The protein below binds the small molecule below.
Small molecule (SMILES): CC(=O)N[C@H]1[C@H]([C@H](O)[C@H](O)CO)O[C@@](O[C@@H]2[C@@H](O)[C@H](O)O[C@H](CO)[C@@H]2O)(C(=O)O)C[C@@H]1O

Sequence of chain 1.A:
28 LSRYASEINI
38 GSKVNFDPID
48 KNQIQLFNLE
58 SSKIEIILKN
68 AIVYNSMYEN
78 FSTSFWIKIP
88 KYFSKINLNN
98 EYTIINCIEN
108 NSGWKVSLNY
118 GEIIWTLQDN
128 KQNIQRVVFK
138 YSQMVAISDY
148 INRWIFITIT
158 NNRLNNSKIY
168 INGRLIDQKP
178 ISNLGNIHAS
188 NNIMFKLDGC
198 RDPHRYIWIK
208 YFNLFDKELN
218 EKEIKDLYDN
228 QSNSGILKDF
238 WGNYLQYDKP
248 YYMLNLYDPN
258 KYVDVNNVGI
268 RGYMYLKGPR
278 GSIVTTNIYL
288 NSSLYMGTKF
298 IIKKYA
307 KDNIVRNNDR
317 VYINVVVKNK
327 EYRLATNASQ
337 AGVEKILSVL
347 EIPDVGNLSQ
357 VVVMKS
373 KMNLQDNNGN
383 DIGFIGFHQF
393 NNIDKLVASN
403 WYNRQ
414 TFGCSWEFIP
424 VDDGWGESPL

Binding-site contacts:
Ligand atom C5 contacts residue TYR254 of chain 1.A at 3.4 Å (hydrophobic).
Ligand atom O8 contacts residue TYR254 of chain 1.A at 3.8 Å.
Ligand atom C3 contacts residue TYR254 of chain 1.A at 3.7 Å (hydrophobic).
Ligand atom C10 contacts residue TYR254 of chain 1.A at 3.8 Å (hydrophobic).
Ligand atom O1A contacts residue TYR404 of chain 1.A at 2.7 Å (h-bond).
Ligand atom O4 contacts residue TYR404 of chain 1.A at 4.0 Å.
Ligand atom C6 contacts residue PHE389 of chain 1.A at 4.1 Å (hydrophobic).
Ligand atom C7 contacts residue TYR254 of chain 1.A at 3.9 Å (hydrophobic).
Ligand atom C1 contacts residue TYR404 of chain 1.A at 3.7 Å (hydrophobic).
Ligand atom C1 contacts residue GLY416 of chain 1.A at 3.5 Å.
Ligand atom O1 contacts residue HIS390 of chain 1.A at 3.8 Å.
Ligand atom C5 contacts residue HIS390 of chain 1.A at 3.6 Å.
Ligand atom C6 contacts residue TYR404 of chain 1.A at 4.0 Å (hydrophobic).
Ligand atom O1B contacts residue PHE415 of chain 1.A at 3.7 Å.
Ligand atom C1 contacts residue HIS390 of chain 1.A at 4.0 Å.
Ligand atom O5 contacts residue HIS390 of chain 1.A at 3.1 Å (h-bond).
Ligand atom O6 contacts residue SER401 of chain 1.A at 2.9 Å (h-bond).
Ligand atom O4 contacts residue HIS390 of chain 1.A at 2.9 Å (h-bond).
Ligand atom O1A contacts residue GLY416 of chain 1.A at 3.3 Å (h-bond).
Ligand atom C4 contacts residue TYR254 of chain 1.A at 3.9 Å (hydrophobic).
Ligand atom C3 contacts residue TRP403 of chain 1.A at 4.1 Å (hydrophobic).
Ligand atom C4 contacts residue HIS390 of chain 1.A at 3.8 Å.
Ligand atom O1B contacts residue TYR404 of chain 1.A at 3.8 Å.
Ligand atom C4 contacts residue PHE389 of chain 1.A at 3.6 Å (hydrophobic).
Ligand atom N5 contacts residue TYR254 of chain 1.A at 2.8 Å (h-bond).
Ligand atom C3 contacts residue PHE389 of chain 1.A at 3.9 Å (hydrophobic).
Ligand atom O1B contacts residue GLY416 of chain 1.A at 3.2 Å (h-bond).
Ligand atom O6 contacts residue TRP403 of chain 1.A at 3.7 Å.
Ligand atom O10 contacts residue TYR254 of chain 1.A at 4.0 Å.
Ligand atom C5 contacts residue TRP403 of chain 1.A at 3.7 Å (hydrophobic).
Ligand atom O6 contacts residue GLU340 of chain 1.A at 2.6 Å (salt-bridge).
Ligand atom C6 contacts residue GLU340 of chain 1.A at 3.4 Å.
Ligand atom C6 contacts residue HIS390 of chain 1.A at 3.5 Å.
Ligand atom C6 contacts residue SER401 of chain 1.A at 4.1 Å.
Ligand atom O5 contacts residue GLU340 of chain 1.A at 3.5 Å (salt-bridge).
Ligand atom O1A contacts residue PHE389 of chain 1.A at 3.7 Å.
Ligand atom C4 contacts residue TYR404 of chain 1.A at 3.7 Å (hydrophobic).
Ligand atom O8 contacts residue PHE415 of chain 1.A at 3.8 Å.
Ligand atom O4 contacts residue PHE389 of chain 1.A at 2.8 Å (h-bond).
Ligand atom C6 contacts residue TYR254 of chain 1.A at 3.2 Å (hydrophobic).